Binding-site contacts:
Ligand atom C6 contacts residue THR47 of chain 1.C at 4.0 Å.
Ligand atom O7 contacts residue ASN45 of chain 1.C at 3.5 Å (h-bond).
Ligand atom C4 contacts residue ASN45 of chain 1.C at 4.2 Å.
Ligand atom C8 contacts residue GLU49 of chain 1.C at 3.9 Å.
Ligand atom C3 contacts residue ASN45 of chain 1.C at 3.8 Å.
Ligand atom O5 contacts residue ASN45 of chain 1.C at 2.3 Å (h-bond).
Ligand atom C8 contacts residue ARG326 of chain 1.C at 3.5 Å.
Ligand atom C8 contacts residue ASP324 of chain 1.C at 4.1 Å.
Ligand atom O5 contacts residue THR47 of chain 1.C at 4.1 Å.
Ligand atom C1 contacts residue ASN45 of chain 1.C at 1.4 Å.
Ligand atom C5 contacts residue ASN50 of chain 1.C at 4.1 Å.
Ligand atom C6 contacts residue ASN50 of chain 1.C at 3.8 Å.
Ligand atom O6 contacts residue GLU49 of chain 1.C at 3.7 Å.
Ligand atom O6 contacts residue ASN50 of chain 1.C at 3.7 Å.
Ligand atom C5 contacts residue ASN45 of chain 1.C at 3.6 Å.
Ligand atom C2 contacts residue ASN45 of chain 1.C at 2.4 Å.
Ligand atom C7 contacts residue ASN45 of chain 1.C at 3.5 Å.
Ligand atom C1 contacts residue ASN50 of chain 1.C at 3.8 Å.
Ligand atom C6 contacts residue GLU49 of chain 1.C at 4.5 Å.
Ligand atom C1 contacts residue THR47 of chain 1.C at 4.5 Å.
Ligand atom C8 contacts residue ARG53 of chain 1.C at 3.6 Å.
Ligand atom C7 contacts residue ARG326 of chain 1.C at 4.1 Å.
Ligand atom O5 contacts residue ASN50 of chain 1.C at 3.1 Å (h-bond).
Ligand atom O6 contacts residue THR47 of chain 1.C at 2.8 Å (h-bond).
Ligand atom N2 contacts residue ASN45 of chain 1.C at 3.0 Å (h-bond).

Sequence of chain 1.C:
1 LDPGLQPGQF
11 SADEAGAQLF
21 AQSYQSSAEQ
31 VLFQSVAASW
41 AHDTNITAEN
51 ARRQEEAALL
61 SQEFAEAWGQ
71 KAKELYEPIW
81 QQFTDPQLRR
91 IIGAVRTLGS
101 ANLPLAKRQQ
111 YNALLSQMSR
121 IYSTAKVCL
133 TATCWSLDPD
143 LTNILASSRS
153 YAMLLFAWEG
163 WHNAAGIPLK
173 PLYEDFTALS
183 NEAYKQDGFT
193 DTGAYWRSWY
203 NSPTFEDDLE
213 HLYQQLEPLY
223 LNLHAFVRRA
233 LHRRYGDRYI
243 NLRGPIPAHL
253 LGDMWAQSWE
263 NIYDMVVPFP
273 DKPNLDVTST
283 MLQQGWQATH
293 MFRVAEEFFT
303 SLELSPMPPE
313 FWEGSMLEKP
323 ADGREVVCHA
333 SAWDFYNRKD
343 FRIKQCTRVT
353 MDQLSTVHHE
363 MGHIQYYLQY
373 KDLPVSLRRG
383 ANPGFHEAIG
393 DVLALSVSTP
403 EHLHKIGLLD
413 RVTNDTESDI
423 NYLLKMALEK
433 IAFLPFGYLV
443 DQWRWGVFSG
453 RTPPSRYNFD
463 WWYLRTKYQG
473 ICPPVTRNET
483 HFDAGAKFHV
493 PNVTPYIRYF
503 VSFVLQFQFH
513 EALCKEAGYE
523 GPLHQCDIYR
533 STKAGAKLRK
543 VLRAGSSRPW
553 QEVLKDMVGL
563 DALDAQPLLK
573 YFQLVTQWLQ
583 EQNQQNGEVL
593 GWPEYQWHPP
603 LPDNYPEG

The small molecule below binds the protein below.
Small molecule (SMILES): CC(=O)N[C@H]1[C@H](O[C@H]2[C@H](O)[C@@H](NC(C)=O)CO[C@@H]2CO)O[C@H](CO)[C@@H](O)[C@@H]1O